Binding-site contacts:
Ligand atom N3B contacts residue THR239 of chain 1.A at 4.3 Å.
Ligand atom N3B contacts residue GLU236 of chain 1.A at 3.2 Å (salt-bridge).
Ligand atom C4B contacts residue TRP424 of chain 1.A at 3.6 Å (hydrophobic).
Ligand atom C1B contacts residue TRP424 of chain 1.A at 3.8 Å (hydrophobic).
Ligand atom C9B contacts residue TYR423 of chain 1.A at 4.2 Å (hydrophobic).
Ligand atom C8B contacts residue TRP424 of chain 1.A at 3.8 Å (hydrophobic).
Ligand atom O1B contacts residue TRP424 of chain 1.A at 4.4 Å.
Ligand atom C2B contacts residue GLU507 of chain 1.A at 3.1 Å.
Ligand atom OHB contacts residue THR239 of chain 1.A at 3.6 Å.
Ligand atom C9B contacts residue PHE243 of chain 1.A at 3.7 Å (hydrophobic).
Ligand atom OHB contacts residue GLU236 of chain 1.A at 2.4 Å (salt-bridge).
Ligand atom O1A contacts residue TRP424 of chain 1.A at 3.5 Å.
Ligand atom C3B contacts residue TRP191 of chain 1.A at 4.5 Å (hydrophobic).
Ligand atom C6B contacts residue PHE243 of chain 1.A at 3.9 Å (hydrophobic).
Ligand atom C8B contacts residue PHE243 of chain 1.A at 4.0 Å (hydrophobic).
Ligand atom C6B contacts residue TRP424 of chain 1.A at 3.7 Å (hydrophobic).
Ligand atom C3B contacts residue GLU236 of chain 1.A at 3.6 Å.
Ligand atom O7B contacts residue PHE243 of chain 1.A at 3.7 Å.
Ligand atom C2B contacts residue TRP508 of chain 1.A at 4.2 Å (hydrophobic).
Ligand atom C7B contacts residue TRP424 of chain 1.A at 3.7 Å (hydrophobic).
Ligand atom C2B contacts residue TRP424 of chain 1.A at 4.4 Å (hydrophobic).
Ligand atom O1A contacts residue GLU507 of chain 1.A at 2.5 Å (salt-bridge).
Ligand atom C4B contacts residue GLU236 of chain 1.A at 4.3 Å.
Ligand atom O1B contacts residue GLU507 of chain 1.A at 3.3 Å (salt-bridge).
Ligand atom C7B contacts residue PHE243 of chain 1.A at 3.6 Å (hydrophobic).
Ligand atom C9B contacts residue TRP424 of chain 1.A at 3.8 Å (hydrophobic).
Ligand atom O3B contacts residue GLU452 of chain 1.A at 3.5 Å (salt-bridge).
Ligand atom O3B contacts residue TYR379 of chain 1.A at 4.1 Å.
Ligand atom C5B contacts residue TRP424 of chain 1.A at 3.4 Å (hydrophobic).
Ligand atom O7B contacts residue TRP424 of chain 1.A at 4.0 Å.
Ligand atom C1B contacts residue GLU507 of chain 1.A at 4.2 Å.
Ligand atom O1B contacts residue TRP508 of chain 1.A at 4.2 Å.
Ligand atom O3B contacts residue GLU236 of chain 1.A at 3.1 Å (salt-bridge).
Ligand atom N3B contacts residue TRP424 of chain 1.A at 4.1 Å.
Ligand atom C3B contacts residue TYR379 of chain 1.A at 4.5 Å (hydrophobic).
Ligand atom O7B contacts residue TYR423 of chain 1.A at 4.0 Å.
Ligand atom C4B contacts residue THR239 of chain 1.A at 4.3 Å.
Ligand atom OHB contacts residue ASP307 of chain 1.A at 4.0 Å.
Ligand atom O1A contacts residue PHE516 of chain 1.A at 4.2 Å.
Ligand atom OHB contacts residue TYR379 of chain 1.A at 4.2 Å.

This small molecule binds to this protein.
Small molecule (SMILES): COc1ccc2c(c1)O[C@@H](O)C(=O)N2O

Sequence of chain 1.A:
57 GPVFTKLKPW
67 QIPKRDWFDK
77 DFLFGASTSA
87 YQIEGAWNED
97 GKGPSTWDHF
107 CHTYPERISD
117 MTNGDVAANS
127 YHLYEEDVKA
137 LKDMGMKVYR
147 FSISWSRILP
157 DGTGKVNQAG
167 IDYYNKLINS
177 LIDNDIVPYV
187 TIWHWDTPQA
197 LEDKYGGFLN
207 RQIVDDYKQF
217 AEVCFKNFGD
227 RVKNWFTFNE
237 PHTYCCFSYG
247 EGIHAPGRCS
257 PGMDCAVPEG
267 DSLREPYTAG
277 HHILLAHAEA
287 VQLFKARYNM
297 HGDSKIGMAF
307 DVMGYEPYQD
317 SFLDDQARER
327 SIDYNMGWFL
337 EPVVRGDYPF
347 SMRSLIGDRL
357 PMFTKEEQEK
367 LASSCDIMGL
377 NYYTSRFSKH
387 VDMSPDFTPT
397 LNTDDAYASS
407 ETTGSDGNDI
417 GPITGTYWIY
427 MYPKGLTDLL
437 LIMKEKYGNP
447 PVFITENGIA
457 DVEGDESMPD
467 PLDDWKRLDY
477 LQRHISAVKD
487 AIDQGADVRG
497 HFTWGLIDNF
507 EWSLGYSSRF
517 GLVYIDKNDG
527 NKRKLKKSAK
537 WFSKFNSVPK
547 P